A protein and the small-molecule ligand that binds it are described below.
Small molecule (SMILES): O=C1C[C@H](c2cccc(O)c2)Oc2ccc(O)cc21

Sequence of chain 1.A:
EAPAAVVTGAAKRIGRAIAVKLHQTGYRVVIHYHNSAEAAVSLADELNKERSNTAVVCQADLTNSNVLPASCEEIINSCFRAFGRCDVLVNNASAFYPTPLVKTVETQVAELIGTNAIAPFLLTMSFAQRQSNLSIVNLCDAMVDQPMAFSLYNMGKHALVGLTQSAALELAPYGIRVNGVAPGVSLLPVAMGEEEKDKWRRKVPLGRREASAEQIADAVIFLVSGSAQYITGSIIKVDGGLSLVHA

Binding-site contacts:
Ligand atom CAC contacts residue PHE117 of chain 1.A at 3.5 Å (hydrophobic).
Ligand atom OAS contacts residue ARG34 of chain 1.A at 3.0 Å (salt-bridge).
Ligand atom OAQ contacts residue NAP1 of chain 1.E at 2.7 Å (h-bond).
Ligand atom OAS contacts residue LEU228 of chain 1.A at 3.3 Å (h-bond).
Ligand atom CAH contacts residue LEU228 of chain 1.A at 3.9 Å (hydrophobic).
Ligand atom CAH contacts residue NAP1 of chain 1.E at 3.4 Å.
Ligand atom CAA contacts residue PHE117 of chain 1.A at 3.5 Å (hydrophobic).
Ligand atom CAB contacts residue PHE117 of chain 1.A at 3.6 Å (hydrophobic).
Ligand atom CAJ contacts residue PHE117 of chain 1.A at 3.7 Å (hydrophobic).
Ligand atom CAC contacts residue NAP1 of chain 1.E at 3.4 Å.
Ligand atom CAO contacts residue VAL226 of chain 1.A at 3.2 Å (hydrophobic).
Ligand atom CAF contacts residue PHE117 of chain 1.A at 3.8 Å (hydrophobic).
Ligand atom CAA contacts residue TYR194 of chain 1.A at 3.2 Å (hydrophobic).
Ligand atom CAE contacts residue NAP1 of chain 1.E at 3.5 Å.
Ligand atom CAD contacts residue NAP1 of chain 1.E at 3.4 Å.
Ligand atom OAG contacts residue NAP1 of chain 1.E at 3.3 Å.
Ligand atom CAB contacts residue NAP1 of chain 1.E at 3.1 Å.
Ligand atom OAR contacts residue MET183 of chain 1.A at 3.7 Å.
Ligand atom CAI contacts residue PRO230 of chain 1.A at 3.9 Å (hydrophobic).
Ligand atom CAN contacts residue GLY225 of chain 1.A at 4.0 Å.
Ligand atom CAF contacts residue NAP1 of chain 1.E at 3.5 Å.
Ligand atom CAE contacts residue PHE117 of chain 1.A at 3.8 Å (hydrophobic).
Ligand atom CAP contacts residue VAL226 of chain 1.A at 3.1 Å (hydrophobic).
Ligand atom OAS contacts residue LEU229 of chain 1.A at 3.9 Å.
Ligand atom CAB contacts residue TYR194 of chain 1.A at 3.4 Å (hydrophobic).
Ligand atom OAR contacts residue VAL226 of chain 1.A at 3.5 Å.
Ligand atom OAQ contacts residue PHE117 of chain 1.A at 3.6 Å.
Ligand atom OAR contacts residue GLY225 of chain 1.A at 3.9 Å.
Ligand atom CAK contacts residue TRP241 of chain 1.A at 3.5 Å (hydrophobic).
Ligand atom OAQ contacts residue SER115 of chain 1.A at 3.4 Å (h-bond).
Ligand atom OAG contacts residue PHE117 of chain 1.A at 3.7 Å.
Ligand atom CAL contacts residue LEU229 of chain 1.A at 4.0 Å (hydrophobic).
Ligand atom CAD contacts residue PHE117 of chain 1.A at 3.9 Å (hydrophobic).
Ligand atom CAI contacts residue NAP1 of chain 1.E at 3.5 Å.
Ligand atom CAA contacts residue NAP1 of chain 1.E at 3.7 Å.
Ligand atom OAS contacts residue PRO230 of chain 1.A at 3.6 Å.
Ligand atom CAK contacts residue VAL226 of chain 1.A at 3.6 Å (hydrophobic).
Ligand atom OAS contacts residue NAP1 of chain 1.E at 3.4 Å (h-bond).
Ligand atom CAN contacts residue VAL226 of chain 1.A at 3.9 Å (hydrophobic).
Ligand atom CAP contacts residue TRP241 of chain 1.A at 3.5 Å (hydrophobic).